Sequence of chain 1.B:
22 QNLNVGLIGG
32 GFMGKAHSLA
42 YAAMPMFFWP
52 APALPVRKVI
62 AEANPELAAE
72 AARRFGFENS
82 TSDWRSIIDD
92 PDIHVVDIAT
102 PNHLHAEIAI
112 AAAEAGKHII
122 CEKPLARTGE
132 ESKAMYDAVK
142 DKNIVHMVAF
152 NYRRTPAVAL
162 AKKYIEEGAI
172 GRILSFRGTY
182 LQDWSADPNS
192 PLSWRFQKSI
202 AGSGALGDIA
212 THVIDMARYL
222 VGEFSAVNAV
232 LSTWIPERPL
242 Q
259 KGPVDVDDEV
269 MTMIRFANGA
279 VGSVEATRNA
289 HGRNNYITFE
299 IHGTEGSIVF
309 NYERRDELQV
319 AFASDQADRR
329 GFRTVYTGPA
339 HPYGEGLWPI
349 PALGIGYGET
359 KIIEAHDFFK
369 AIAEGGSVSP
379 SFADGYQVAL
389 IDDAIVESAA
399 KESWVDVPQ

Sequence of chain 1.D:
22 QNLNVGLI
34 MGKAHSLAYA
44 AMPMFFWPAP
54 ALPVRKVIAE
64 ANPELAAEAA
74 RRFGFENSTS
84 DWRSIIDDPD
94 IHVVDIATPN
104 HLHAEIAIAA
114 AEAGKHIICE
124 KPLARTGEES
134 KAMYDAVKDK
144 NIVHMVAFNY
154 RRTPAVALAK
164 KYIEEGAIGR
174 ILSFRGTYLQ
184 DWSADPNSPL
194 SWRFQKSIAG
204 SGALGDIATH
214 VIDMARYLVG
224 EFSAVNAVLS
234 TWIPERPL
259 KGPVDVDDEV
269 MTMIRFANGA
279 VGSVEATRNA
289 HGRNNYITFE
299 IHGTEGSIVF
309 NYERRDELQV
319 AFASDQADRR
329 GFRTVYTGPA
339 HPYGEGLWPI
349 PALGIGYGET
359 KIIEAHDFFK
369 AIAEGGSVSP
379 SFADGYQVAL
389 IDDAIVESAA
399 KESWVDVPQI

Binding-site contacts:
Ligand atom C4 contacts residue ARG196 of chain 1.D at 3.6 Å.
Ligand atom O5 contacts residue ILE348 of chain 1.B at 3.9 Å.
Ligand atom C2 contacts residue TYR181 of chain 1.D at 3.4 Å (hydrophobic).
Ligand atom O4 contacts residue ARG196 of chain 1.D at 2.5 Å (salt-bridge).
Ligand atom O6 contacts residue ILE348 of chain 1.B at 4.4 Å.
Ligand atom O6 contacts residue ASN293 of chain 1.D at 4.4 Å.
Ligand atom C1 contacts residue GLN183 of chain 1.D at 3.8 Å.
Ligand atom C3 contacts residue ASP209 of chain 1.D at 4.5 Å.
Ligand atom C5 contacts residue ARG196 of chain 1.D at 3.8 Å.
Ligand atom C1 contacts residue ILE348 of chain 1.B at 4.2 Å (hydrophobic).
Ligand atom O1 contacts residue HIS213 of chain 1.D at 4.1 Å.
Ligand atom O6 contacts residue ILE210 of chain 1.D at 3.7 Å.
Ligand atom O1 contacts residue LEU351 of chain 1.B at 4.2 Å.
Ligand atom O3 contacts residue HIS213 of chain 1.D at 3.0 Å (h-bond).
Ligand atom O4 contacts residue LYS124 of chain 1.D at 3.1 Å (salt-bridge).
Ligand atom O6 contacts residue GLN183 of chain 1.D at 2.7 Å (h-bond).
Ligand atom C6 contacts residue GLN183 of chain 1.D at 3.5 Å.
Ligand atom O6 contacts residue TYR181 of chain 1.D at 3.9 Å.
Ligand atom C3 contacts residue HIS213 of chain 1.D at 4.2 Å.
Ligand atom O3 contacts residue ASP209 of chain 1.D at 3.8 Å.
Ligand atom C1 contacts residue ASN293 of chain 1.D at 4.3 Å.
Ligand atom C5 contacts residue ASP209 of chain 1.D at 4.2 Å.
Ligand atom O1 contacts residue TYR181 of chain 1.D at 3.3 Å (h-bond).
Ligand atom C1 contacts residue LEU351 of chain 1.B at 4.1 Å (hydrophobic).
Ligand atom C2 contacts residue HIS213 of chain 1.D at 4.2 Å.
Ligand atom C1 contacts residue TYR181 of chain 1.D at 3.7 Å (hydrophobic).
Ligand atom O5 contacts residue LEU351 of chain 1.B at 4.4 Å.
Ligand atom C4 contacts residue LYS124 of chain 1.D at 3.7 Å.
Ligand atom O1 contacts residue TYR153 of chain 1.D at 2.6 Å (h-bond).
Ligand atom O1 contacts residue TYR355 of chain 1.D at 4.2 Å.
Ligand atom C6 contacts residue ILE210 of chain 1.D at 4.2 Å (hydrophobic).
Ligand atom C2 contacts residue TYR153 of chain 1.D at 3.8 Å (hydrophobic).
Ligand atom C3 contacts residue LYS124 of chain 1.D at 3.8 Å.
Ligand atom C6 contacts residue TRP185 of chain 1.D at 3.9 Å (hydrophobic).
Ligand atom C1 contacts residue TYR153 of chain 1.D at 4.3 Å (hydrophobic).
Ligand atom O3 contacts residue LYS124 of chain 1.D at 2.8 Å (salt-bridge).
Ligand atom C6 contacts residue ASP209 of chain 1.D at 3.7 Å.
Ligand atom O4 contacts residue GLU123 of chain 1.D at 4.0 Å.
Ligand atom O4 contacts residue ASP209 of chain 1.D at 2.8 Å (salt-bridge).
Ligand atom C4 contacts residue ASP209 of chain 1.D at 3.3 Å.

The small molecule below binds the protein below.
Small molecule (SMILES): O[C@@H]1[C@@H](O)[C@@H]2OC[C@@H](O2)[C@H]1O